A protein and the small-molecule ligand that binds it are described below.
Small molecule (SMILES): O=C(CCl)NCc1ccc2[nH]ncc2c1

Binding-site contacts:
Ligand atom N11 contacts residue MET116 of chain 1.A at 3.6 Å (h-bond).
Ligand atom C2 contacts residue SER161 of chain 1.A at 4.0 Å.
Ligand atom N11 contacts residue LEU115 of chain 1.A at 3.9 Å.
Ligand atom O4 contacts residue CYS174 of chain 1.A at 3.4 Å.
Ligand atom C15 contacts residue LEU164 of chain 1.A at 4.0 Å (hydrophobic).
Ligand atom N11 contacts residue ASP114 of chain 1.A at 2.7 Å (salt-bridge).
Ligand atom C10 contacts residue ASP114 of chain 1.A at 3.8 Å.
Ligand atom C10 contacts residue LEU164 of chain 1.A at 3.6 Å (hydrophobic).
Ligand atom O4 contacts residue LYS62 of chain 1.A at 4.4 Å.
Ligand atom N11 contacts residue ALA60 of chain 1.A at 3.2 Å.
Ligand atom C9 contacts residue ASP114 of chain 1.A at 4.3 Å.
Ligand atom C8 contacts residue GLN113 of chain 1.A at 3.5 Å.
Ligand atom N13 contacts residue LEU115 of chain 1.A at 3.6 Å.
Ligand atom O4 contacts residue ASP175 of chain 1.A at 3.8 Å.
Ligand atom N5 contacts residue CYS174 of chain 1.A at 3.5 Å (h-bond).
Ligand atom C7 contacts residue VAL47 of chain 1.A at 4.4 Å (hydrophobic).
Ligand atom C9 contacts residue LEU164 of chain 1.A at 3.5 Å (hydrophobic).
Ligand atom C2 contacts residue CYS174 of chain 1.A at 1.8 Å (hydrophobic).
Ligand atom C15 contacts residue ALA60 of chain 1.A at 4.0 Å (hydrophobic).
Ligand atom N13 contacts residue MET116 of chain 1.A at 2.9 Å (h-bond).
Ligand atom C2 contacts residue ASP175 of chain 1.A at 3.6 Å.
Ligand atom C10 contacts residue ALA60 of chain 1.A at 3.6 Å (hydrophobic).
Ligand atom C7 contacts residue LEU164 of chain 1.A at 4.2 Å (hydrophobic).
Ligand atom C14 contacts residue LEU115 of chain 1.A at 4.4 Å (hydrophobic).
Ligand atom C9 contacts residue ALA60 of chain 1.A at 4.2 Å (hydrophobic).
Ligand atom C9 contacts residue GLN113 of chain 1.A at 3.6 Å.
Ligand atom N5 contacts residue LEU164 of chain 1.A at 4.4 Å.
Ligand atom N13 contacts residue ASP114 of chain 1.A at 3.5 Å (salt-bridge).
Ligand atom C3 contacts residue CYS174 of chain 1.A at 2.8 Å (hydrophobic).
Ligand atom C2 contacts residue ASN162 of chain 1.A at 3.2 Å.
Ligand atom C14 contacts residue ILE39 of chain 1.A at 4.4 Å (hydrophobic).
Ligand atom C14 contacts residue MET116 of chain 1.A at 3.6 Å (hydrophobic).
Ligand atom C3 contacts residue ASP175 of chain 1.A at 4.2 Å.
Ligand atom N11 contacts residue LEU164 of chain 1.A at 4.0 Å.
Ligand atom C8 contacts residue LEU164 of chain 1.A at 3.9 Å (hydrophobic).
Ligand atom C14 contacts residue LEU164 of chain 1.A at 4.4 Å (hydrophobic).
Ligand atom N13 contacts residue ALA60 of chain 1.A at 3.5 Å.
Ligand atom C14 contacts residue ALA60 of chain 1.A at 4.0 Å (hydrophobic).
Ligand atom C16 contacts residue LEU164 of chain 1.A at 3.9 Å (hydrophobic).
Ligand atom C16 contacts residue VAL47 of chain 1.A at 4.1 Å (hydrophobic).

Sequence of chain 1.A:
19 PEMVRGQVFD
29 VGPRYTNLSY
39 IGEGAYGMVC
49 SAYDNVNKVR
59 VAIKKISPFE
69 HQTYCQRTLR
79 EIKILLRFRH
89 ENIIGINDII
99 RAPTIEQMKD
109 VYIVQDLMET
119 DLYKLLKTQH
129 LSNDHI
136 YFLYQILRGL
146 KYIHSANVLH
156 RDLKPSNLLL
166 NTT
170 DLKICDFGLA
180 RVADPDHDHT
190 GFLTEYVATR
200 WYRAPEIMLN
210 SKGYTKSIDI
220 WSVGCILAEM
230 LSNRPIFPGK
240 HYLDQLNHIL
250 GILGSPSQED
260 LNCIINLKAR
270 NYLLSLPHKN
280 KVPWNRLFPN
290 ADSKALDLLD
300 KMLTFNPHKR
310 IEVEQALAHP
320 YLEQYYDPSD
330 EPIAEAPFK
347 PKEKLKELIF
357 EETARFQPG